The protein below binds the small molecule below.
Small molecule (SMILES): CSCC[C@H](NC(=O)[C@H](Cc1ccccc1)NC(=O)[C@@H](N)CCCN=C(N)N)C(=O)N[C@@H](CC(=O)O)C(=O)N[C@@H](Cc1ccc(O)cc1)C(=O)N[C@@H](CC1=CN=C2CC=CC=C12)C(=O)N[C@@H](CCC(=O)O)C(=O)NCC(=O)N[C@@H](CC(C)C)C(=O)O

Binding-site contacts:
Ligand atom CA contacts residue GLN57 of chain 1.A at 3.7 Å.
Ligand atom CA contacts residue GLN57 of chain 1.A at 3.5 Å.
Ligand atom CD2 contacts residue VAL78 of chain 1.A at 3.9 Å (hydrophobic).
Ligand atom CD1 contacts residue GLN57 of chain 1.A at 3.1 Å.
Ligand atom CZ contacts residue ILE46 of chain 1.A at 3.6 Å (hydrophobic).
Ligand atom CE2 contacts residue MET47 of chain 1.A at 3.6 Å (hydrophobic).
Ligand atom SD contacts residue GLN44 of chain 1.A at 3.5 Å (h-bond).
Ligand atom CZ3 contacts residue ILE46 of chain 1.A at 3.8 Å (hydrophobic).
Ligand atom N contacts residue GLN57 of chain 1.A at 2.8 Å (h-bond).
Ligand atom C contacts residue HIS81 of chain 1.A at 3.7 Å.
Ligand atom NE1 contacts residue LEU39 of chain 1.A at 3.0 Å (h-bond).
Ligand atom CH2 contacts residue ILE46 of chain 1.A at 3.8 Å (hydrophobic).
Ligand atom CE2 contacts residue LEU39 of chain 1.A at 3.6 Å (hydrophobic).
Ligand atom CD1 contacts residue HIS58 of chain 1.A at 3.6 Å.
Ligand atom CZ2 contacts residue GLY43 of chain 1.A at 3.7 Å.
Ligand atom O contacts residue HIS81 of chain 1.A at 3.4 Å (h-bond).
Ligand atom SD contacts residue MET47 of chain 1.A at 3.5 Å (h-bond).
Ligand atom CZ2 contacts residue LEU39 of chain 1.A at 3.6 Å (hydrophobic).
Ligand atom N contacts residue VAL78 of chain 1.A at 3.7 Å.
Ligand atom CE2 contacts residue GLY43 of chain 1.A at 3.5 Å.
Ligand atom NE1 contacts residue GLY43 of chain 1.A at 3.4 Å.
Ligand atom CD1 contacts residue TYR52 of chain 1.A at 3.9 Å (hydrophobic).
Ligand atom CE1 contacts residue ILE46 of chain 1.A at 3.7 Å (hydrophobic).
Ligand atom CZ2 contacts residue LEU42 of chain 1.A at 3.8 Å (hydrophobic).
Ligand atom CE2 contacts residue GLY43 of chain 1.A at 3.6 Å.
Ligand atom CE3 contacts residue VAL78 of chain 1.A at 3.8 Å (hydrophobic).
Ligand atom N contacts residue GLN57 of chain 1.A at 2.6 Å (h-bond).
Ligand atom C contacts residue GLN57 of chain 1.A at 3.5 Å.
Ligand atom C contacts residue VAL78 of chain 1.A at 3.5 Å (hydrophobic).
Ligand atom C contacts residue TYR85 of chain 1.A at 3.7 Å (hydrophobic).
Ligand atom CD2 contacts residue HIS81 of chain 1.A at 3.1 Å.
Ligand atom OXT contacts residue TYR85 of chain 1.A at 2.6 Å (h-bond).
Ligand atom CD2 contacts residue MET47 of chain 1.A at 3.2 Å (hydrophobic).
Ligand atom CG contacts residue MET47 of chain 1.A at 3.3 Å (hydrophobic).
Ligand atom CG contacts residue TYR52 of chain 1.A at 3.9 Å (hydrophobic).
Ligand atom CE1 contacts residue VAL78 of chain 1.A at 3.6 Å (hydrophobic).
Ligand atom CB contacts residue GLN57 of chain 1.A at 3.7 Å.
Ligand atom CA contacts residue VAL78 of chain 1.A at 3.6 Å (hydrophobic).
Ligand atom CH2 contacts residue LEU42 of chain 1.A at 3.6 Å (hydrophobic).
Ligand atom O contacts residue VAL78 of chain 1.A at 3.3 Å.

Sequence of chain 1.A:
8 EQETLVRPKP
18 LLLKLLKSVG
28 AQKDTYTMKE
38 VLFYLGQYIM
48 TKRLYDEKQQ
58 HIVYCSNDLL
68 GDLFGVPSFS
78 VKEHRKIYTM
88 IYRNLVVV